A small-molecule ligand and the protein it binds are described below.
Small molecule (SMILES): CC(=O)N[C@@H]1[C@@H](O)[C@H](O)[C@@H](CO)O[C@H]1O

Sequence of chain 1.A:
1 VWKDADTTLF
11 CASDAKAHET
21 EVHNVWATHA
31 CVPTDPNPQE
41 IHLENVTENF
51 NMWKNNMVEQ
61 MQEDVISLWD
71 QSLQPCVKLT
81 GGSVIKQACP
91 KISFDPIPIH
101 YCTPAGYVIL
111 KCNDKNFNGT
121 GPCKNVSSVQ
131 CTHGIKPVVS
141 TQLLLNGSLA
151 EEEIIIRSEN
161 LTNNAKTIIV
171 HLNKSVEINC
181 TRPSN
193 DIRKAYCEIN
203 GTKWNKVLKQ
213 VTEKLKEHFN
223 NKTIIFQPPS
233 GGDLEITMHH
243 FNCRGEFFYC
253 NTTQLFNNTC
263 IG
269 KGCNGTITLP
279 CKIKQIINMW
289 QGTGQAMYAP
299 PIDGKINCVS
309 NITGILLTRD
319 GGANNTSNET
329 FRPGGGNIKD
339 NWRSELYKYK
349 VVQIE

Binding-site contacts:
Ligand atom O5 contacts residue THR261 of chain 1.A at 4.5 Å.
Ligand atom N2 contacts residue ASN259 of chain 1.A at 2.8 Å (h-bond).
Ligand atom C7 contacts residue GLN256 of chain 1.A at 4.4 Å.
Ligand atom O7 contacts residue THR255 of chain 1.A at 3.8 Å.
Ligand atom C1 contacts residue ASN259 of chain 1.A at 1.4 Å.
Ligand atom C1 contacts residue CYS271 of chain 1.A at 4.2 Å (hydrophobic).
Ligand atom C1 contacts residue CYS262 of chain 1.A at 4.3 Å (hydrophobic).
Ligand atom C6 contacts residue LYS269 of chain 1.A at 4.4 Å.
Ligand atom C7 contacts residue ASN259 of chain 1.A at 3.6 Å.
Ligand atom C8 contacts residue ASN259 of chain 1.A at 4.0 Å.
Ligand atom O7 contacts residue ASN259 of chain 1.A at 4.5 Å.
Ligand atom C6 contacts residue CYS271 of chain 1.A at 3.5 Å (hydrophobic).
Ligand atom O5 contacts residue ASN259 of chain 1.A at 2.4 Å (h-bond).
Ligand atom O6 contacts residue CYS271 of chain 1.A at 3.4 Å (h-bond).
Ligand atom C1 contacts residue THR261 of chain 1.A at 4.3 Å.
Ligand atom O6 contacts residue GLY270 of chain 1.A at 3.9 Å.
Ligand atom C5 contacts residue CYS271 of chain 1.A at 3.9 Å (hydrophobic).
Ligand atom C8 contacts residue GLN256 of chain 1.A at 3.5 Å.
Ligand atom O7 contacts residue GLN256 of chain 1.A at 4.2 Å.
Ligand atom O5 contacts residue CYS271 of chain 1.A at 3.2 Å (h-bond).
Ligand atom C2 contacts residue ASN259 of chain 1.A at 2.4 Å.
Ligand atom C5 contacts residue ASN259 of chain 1.A at 3.7 Å.
Ligand atom C4 contacts residue ASN259 of chain 1.A at 4.2 Å.
Ligand atom C3 contacts residue ASN259 of chain 1.A at 3.8 Å.
Ligand atom O5 contacts residue CYS262 of chain 1.A at 3.9 Å.